Sequence of chain 1.A:
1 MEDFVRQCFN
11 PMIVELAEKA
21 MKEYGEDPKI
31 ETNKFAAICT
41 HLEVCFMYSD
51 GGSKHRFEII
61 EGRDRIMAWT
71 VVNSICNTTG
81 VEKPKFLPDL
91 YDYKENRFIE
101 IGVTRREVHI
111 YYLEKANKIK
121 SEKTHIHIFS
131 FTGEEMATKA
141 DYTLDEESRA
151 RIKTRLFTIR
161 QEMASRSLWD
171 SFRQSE

Binding-site contacts:
Ligand atom C2 contacts residue GLU100 of chain 1.A at 3.9 Å.
Ligand atom O4 contacts residue LYS115 of chain 1.A at 3.5 Å (salt-bridge).
Ligand atom C15 contacts residue LYS34 of chain 1.A at 3.7 Å.
Ligand atom C3 contacts residue MN1 of chain 1.B at 3.7 Å.
Ligand atom C14 contacts residue ILE38 of chain 1.A at 3.6 Å (hydrophobic).
Ligand atom C14 contacts residue MET21 of chain 1.A at 3.9 Å (hydrophobic).
Ligand atom O3 contacts residue TYR111 of chain 1.A at 3.2 Å (h-bond).
Ligand atom C2 contacts residue MN1 of chain 1.B at 3.3 Å.
Ligand atom O2 contacts residue MN1 of chain 1.B at 2.2 Å.
Ligand atom C16 contacts residue LYS34 of chain 1.A at 3.9 Å.
Ligand atom C13 contacts residue ILE38 of chain 1.A at 3.7 Å (hydrophobic).
Ligand atom O2 contacts residue MN1 of chain 1.C at 2.2 Å.
Ligand atom C1 contacts residue GLU61 of chain 1.A at 3.6 Å.
Ligand atom O2 contacts residue ASP89 of chain 1.A at 3.1 Å (salt-bridge).
Ligand atom C15 contacts residue TYR24 of chain 1.A at 3.9 Å (hydrophobic).
Ligand atom C11 contacts residue TYR24 of chain 1.A at 3.5 Å (hydrophobic).
Ligand atom O5 contacts residue TYR24 of chain 1.A at 3.8 Å.
Ligand atom C4 contacts residue MN1 of chain 1.B at 3.2 Å.
Ligand atom O4 contacts residue GLU100 of chain 1.A at 3.0 Å (salt-bridge).
Ligand atom O1 contacts residue ARG65 of chain 1.A at 3.5 Å (salt-bridge).
Ligand atom C13 contacts residue ALA20 of chain 1.A at 3.8 Å (hydrophobic).
Ligand atom C12 contacts residue TYR24 of chain 1.A at 3.9 Å (hydrophobic).
Ligand atom C4 contacts residue GLU100 of chain 1.A at 3.7 Å.
Ligand atom C2 contacts residue MN1 of chain 1.C at 2.9 Å.
Ligand atom C4 contacts residue LYS115 of chain 1.A at 3.1 Å.
Ligand atom O4 contacts residue ILE101 of chain 1.A at 3.2 Å (h-bond).
Ligand atom O3 contacts residue LYS115 of chain 1.A at 2.5 Å (salt-bridge).
Ligand atom O1 contacts residue GLU61 of chain 1.A at 2.9 Å (salt-bridge).
Ligand atom O2 contacts residue GLU61 of chain 1.A at 3.3 Å (salt-bridge).
Ligand atom C17 contacts residue TYR24 of chain 1.A at 3.7 Å (hydrophobic).
Ligand atom O1 contacts residue MN1 of chain 1.C at 2.0 Å.
Ligand atom C16 contacts residue GLU26 of chain 1.A at 3.5 Å.
Ligand atom O2 contacts residue HIS41 of chain 1.A at 3.2 Å.
Ligand atom O4 contacts residue HIS41 of chain 1.A at 3.2 Å (h-bond).
Ligand atom O2 contacts residue GLU100 of chain 1.A at 3.3 Å (salt-bridge).
Ligand atom C2 contacts residue GLU61 of chain 1.A at 3.9 Å.
Ligand atom C15 contacts residue GLU26 of chain 1.A at 3.0 Å.
Ligand atom O4 contacts residue MN1 of chain 1.B at 2.1 Å.
Ligand atom C14 contacts residue ALA20 of chain 1.A at 3.9 Å (hydrophobic).
Ligand atom C1 contacts residue MN1 of chain 1.C at 2.7 Å.

The small molecule below binds the protein below.
Small molecule (SMILES): O=C(O)c1nc([C@@H]2CCCN2C(=O)COc2ccccc2)[nH]c(=O)c1O